Binding-site contacts:
Ligand atom CGA contacts residue ARG177 of chain 1.C at 3.7 Å.
Ligand atom C2C contacts residue ILE143 of chain 1.C at 3.5 Å (hydrophobic).
Ligand atom C1B contacts residue PHE201 of chain 1.C at 3.8 Å (hydrophobic).
Ligand atom CHA contacts residue SER138 of chain 1.C at 3.6 Å.
Ligand atom CMA contacts residue TYR130 of chain 1.C at 3.4 Å (hydrophobic).
Ligand atom C4D contacts residue SER138 of chain 1.C at 3.7 Å.
Ligand atom NA contacts residue GLY135 of chain 1.C at 3.5 Å.
Ligand atom CBA contacts residue TYR130 of chain 1.C at 3.7 Å (hydrophobic).
Ligand atom O1A contacts residue LEU134 of chain 1.C at 3.9 Å.
Ligand atom CHB contacts residue PHE201 of chain 1.C at 3.8 Å (hydrophobic).
Ligand atom O2A contacts residue LYS13 of chain 1.C at 3.1 Å.
Ligand atom OB contacts residue GLU24 of chain 1.C at 3.2 Å.
Ligand atom CBB contacts residue GLU24 of chain 1.C at 3.1 Å.
Ligand atom CBD contacts residue SER138 of chain 1.C at 3.8 Å.
Ligand atom NB contacts residue HIS20 of chain 1.C at 3.2 Å (h-bond).
Ligand atom CGA contacts residue TYR130 of chain 1.C at 3.5 Å (hydrophobic).
Ligand atom C4A contacts residue HIS20 of chain 1.C at 3.5 Å.
Ligand atom O1D contacts residue ARG177 of chain 1.C at 3.7 Å.
Ligand atom CBB contacts residue ALA23 of chain 1.C at 3.1 Å (hydrophobic).
Ligand atom C1D contacts residue GLY139 of chain 1.C at 3.8 Å.
Ligand atom C3A contacts residue GLY135 of chain 1.C at 3.6 Å.
Ligand atom C2A contacts residue HIS20 of chain 1.C at 3.8 Å.
Ligand atom CGA contacts residue LYS13 of chain 1.C at 3.6 Å.
Ligand atom O2A contacts residue TYR130 of chain 1.C at 2.6 Å (h-bond).
Ligand atom CHB contacts residue GLY135 of chain 1.C at 3.6 Å.
Ligand atom CMB contacts residue VAL131 of chain 1.C at 3.5 Å (hydrophobic).
Ligand atom CAA contacts residue LEU134 of chain 1.C at 3.8 Å (hydrophobic).
Ligand atom CMC contacts residue ILE143 of chain 1.C at 3.4 Å (hydrophobic).
Ligand atom CAB contacts residue PHE208 of chain 1.C at 3.4 Å (hydrophobic).
Ligand atom C3D contacts residue SER138 of chain 1.C at 3.8 Å.
Ligand atom NA contacts residue HIS20 of chain 1.C at 3.4 Å.
Ligand atom C3A contacts residue HIS20 of chain 1.C at 3.7 Å.
Ligand atom NC contacts residue GLY135 of chain 1.C at 3.4 Å (h-bond).
Ligand atom C1A contacts residue HIS20 of chain 1.C at 3.6 Å.
Ligand atom C4A contacts residue GLY135 of chain 1.C at 3.3 Å.
Ligand atom CHB contacts residue VAL131 of chain 1.C at 3.5 Å (hydrophobic).
Ligand atom O1A contacts residue LYS13 of chain 1.C at 3.6 Å.
Ligand atom C2B contacts residue PHE201 of chain 1.C at 3.8 Å (hydrophobic).
Ligand atom O1A contacts residue ARG177 of chain 1.C at 2.5 Å (salt-bridge).
Ligand atom CBB contacts residue PHE208 of chain 1.C at 3.1 Å (hydrophobic).

A small-molecule ligand and the protein it binds are described below.
Small molecule (SMILES): C=CC1=C(C)/C(=C/c2[nH]c(/C=C3\N=C(/C=C4\NC(=O)C(C)=C4C=C)C(C)=C3CCC(=O)O)c(CCC(=O)O)c2C)NC1=O

Sequence of chain 1.C:
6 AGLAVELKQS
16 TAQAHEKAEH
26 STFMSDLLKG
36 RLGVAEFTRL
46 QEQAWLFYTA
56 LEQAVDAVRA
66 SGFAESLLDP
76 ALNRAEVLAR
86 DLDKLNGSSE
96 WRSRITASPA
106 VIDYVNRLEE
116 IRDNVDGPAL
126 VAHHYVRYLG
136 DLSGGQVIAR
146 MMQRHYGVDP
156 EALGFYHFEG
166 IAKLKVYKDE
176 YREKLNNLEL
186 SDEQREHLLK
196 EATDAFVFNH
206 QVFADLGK